Sequence of chain 2.A:
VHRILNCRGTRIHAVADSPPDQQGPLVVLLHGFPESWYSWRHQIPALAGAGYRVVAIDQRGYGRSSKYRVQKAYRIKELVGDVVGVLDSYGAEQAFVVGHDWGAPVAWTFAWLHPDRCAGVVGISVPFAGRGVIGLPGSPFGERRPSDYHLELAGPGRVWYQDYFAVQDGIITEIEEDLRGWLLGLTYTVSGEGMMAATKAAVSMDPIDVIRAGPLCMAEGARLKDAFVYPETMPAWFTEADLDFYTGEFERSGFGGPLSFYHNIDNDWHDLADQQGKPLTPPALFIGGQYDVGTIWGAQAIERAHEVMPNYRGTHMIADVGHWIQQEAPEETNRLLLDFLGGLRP

Binding-site contacts:
Ligand atom N7 contacts residue ASP110 of chain 2.A at 2.9 Å (salt-bridge).
Ligand atom N9 contacts residue TRP111 of chain 2.A at 4.0 Å.
Ligand atom C16 contacts residue GLN171 of chain 2.A at 3.8 Å.
Ligand atom C1 contacts residue LEU232 of chain 2.A at 3.8 Å (hydrophobic).
Ligand atom C3 contacts residue HIS339 of chain 2.A at 3.5 Å.
Ligand atom C3 contacts residue VAL199 of chain 2.A at 3.9 Å (hydrophobic).
Ligand atom C12 contacts residue ASP110 of chain 2.A at 4.0 Å.
Ligand atom C4 contacts residue HIS339 of chain 2.A at 3.1 Å.
Ligand atom N9 contacts residue ASP110 of chain 2.A at 3.0 Å (salt-bridge).
Ligand atom C10 contacts residue TRP111 of chain 2.A at 3.7 Å (hydrophobic).
Ligand atom C14 contacts residue ILE143 of chain 2.A at 3.6 Å (hydrophobic).
Ligand atom C16 contacts residue TYR278 of chain 2.A at 3.7 Å (hydrophobic).
Ligand atom C4 contacts residue PHE42 of chain 2.A at 3.7 Å (hydrophobic).
Ligand atom C4 contacts residue ASP110 of chain 2.A at 3.9 Å.
Ligand atom C12 contacts residue TRP111 of chain 2.A at 3.4 Å (hydrophobic).
Ligand atom C5 contacts residue TYR278 of chain 2.A at 4.1 Å (hydrophobic).
Ligand atom C13 contacts residue PRO114 of chain 2.A at 3.9 Å (hydrophobic).
Ligand atom N9 contacts residue TYR278 of chain 2.A at 3.5 Å (h-bond).
Ligand atom C10 contacts residue TYR278 of chain 2.A at 3.9 Å (hydrophobic).
Ligand atom C10 contacts residue ASP110 of chain 2.A at 4.0 Å.
Ligand atom N7 contacts residue TYR278 of chain 2.A at 3.5 Å (h-bond).
Ligand atom C15 contacts residue ILE143 of chain 2.A at 3.5 Å (hydrophobic).
Ligand atom O11 contacts residue TYR278 of chain 2.A at 3.2 Å (h-bond).
Ligand atom O11 contacts residue TYR170 of chain 2.A at 2.4 Å (h-bond).
Ligand atom C15 contacts residue TRP111 of chain 2.A at 3.9 Å (hydrophobic).
Ligand atom C10 contacts residue ILE143 of chain 2.A at 4.0 Å (hydrophobic).
Ligand atom C8 contacts residue ASP110 of chain 2.A at 3.5 Å.
Ligand atom C2 contacts residue LEU195 of chain 2.A at 3.6 Å (hydrophobic).
Ligand atom C1 contacts residue TYR170 of chain 2.A at 4.1 Å (hydrophobic).
Ligand atom C2 contacts residue VAL199 of chain 2.A at 3.8 Å (hydrophobic).
Ligand atom C3 contacts residue TRP340 of chain 2.A at 3.6 Å (hydrophobic).
Ligand atom C13 contacts residue TRP111 of chain 2.A at 3.5 Å (hydrophobic).
Ligand atom C16 contacts residue ILE143 of chain 2.A at 3.7 Å (hydrophobic).
Ligand atom C16 contacts residue TRP111 of chain 2.A at 3.9 Å (hydrophobic).
Ligand atom C14 contacts residue VAL142 of chain 2.A at 3.7 Å (hydrophobic).
Ligand atom C14 contacts residue TRP111 of chain 2.A at 3.6 Å (hydrophobic).
Ligand atom C8 contacts residue TYR170 of chain 2.A at 3.6 Å (hydrophobic).
Ligand atom C6 contacts residue TYR170 of chain 2.A at 3.5 Å (hydrophobic).
Ligand atom C5 contacts residue ASP110 of chain 2.A at 3.9 Å.
Ligand atom C8 contacts residue TYR278 of chain 2.A at 3.1 Å (hydrophobic).

The protein below binds the small molecule below.
Small molecule (SMILES): O=C(Nc1ccccc1)Nc1ccccc1